Binding-site contacts:
Ligand atom C7 contacts residue ASN45 of chain 1.B at 3.6 Å.
Ligand atom C6 contacts residue THR47 of chain 1.B at 4.1 Å.
Ligand atom C1 contacts residue ASN50 of chain 1.B at 3.7 Å.
Ligand atom C8 contacts residue ARG326 of chain 1.B at 3.6 Å.
Ligand atom C6 contacts residue ASN50 of chain 1.B at 3.6 Å.
Ligand atom C3 contacts residue ASN45 of chain 1.B at 3.8 Å.
Ligand atom C7 contacts residue ARG326 of chain 1.B at 4.2 Å.
Ligand atom O5 contacts residue ASN50 of chain 1.B at 3.0 Å (h-bond).
Ligand atom O7 contacts residue ASN45 of chain 1.B at 3.8 Å.
Ligand atom C1 contacts residue THR47 of chain 1.B at 4.1 Å.
Ligand atom C8 contacts residue ASP324 of chain 1.B at 3.8 Å.
Ligand atom C1 contacts residue ASN45 of chain 1.B at 1.4 Å.
Ligand atom C2 contacts residue ASN45 of chain 1.B at 2.5 Å.
Ligand atom C5 contacts residue ASN50 of chain 1.B at 4.1 Å.
Ligand atom O5 contacts residue ASN45 of chain 1.B at 2.3 Å (h-bond).
Ligand atom C5 contacts residue ASN45 of chain 1.B at 3.6 Å.
Ligand atom C5 contacts residue THR47 of chain 1.B at 4.5 Å.
Ligand atom O6 contacts residue GLU49 of chain 1.B at 3.7 Å.
Ligand atom O5 contacts residue THR47 of chain 1.B at 4.0 Å.
Ligand atom C4 contacts residue ASN45 of chain 1.B at 4.2 Å.
Ligand atom N2 contacts residue ASN45 of chain 1.B at 2.9 Å (h-bond).
Ligand atom O6 contacts residue THR47 of chain 1.B at 2.8 Å (h-bond).
Ligand atom O6 contacts residue ASN50 of chain 1.B at 3.2 Å (h-bond).

Sequence of chain 1.B:
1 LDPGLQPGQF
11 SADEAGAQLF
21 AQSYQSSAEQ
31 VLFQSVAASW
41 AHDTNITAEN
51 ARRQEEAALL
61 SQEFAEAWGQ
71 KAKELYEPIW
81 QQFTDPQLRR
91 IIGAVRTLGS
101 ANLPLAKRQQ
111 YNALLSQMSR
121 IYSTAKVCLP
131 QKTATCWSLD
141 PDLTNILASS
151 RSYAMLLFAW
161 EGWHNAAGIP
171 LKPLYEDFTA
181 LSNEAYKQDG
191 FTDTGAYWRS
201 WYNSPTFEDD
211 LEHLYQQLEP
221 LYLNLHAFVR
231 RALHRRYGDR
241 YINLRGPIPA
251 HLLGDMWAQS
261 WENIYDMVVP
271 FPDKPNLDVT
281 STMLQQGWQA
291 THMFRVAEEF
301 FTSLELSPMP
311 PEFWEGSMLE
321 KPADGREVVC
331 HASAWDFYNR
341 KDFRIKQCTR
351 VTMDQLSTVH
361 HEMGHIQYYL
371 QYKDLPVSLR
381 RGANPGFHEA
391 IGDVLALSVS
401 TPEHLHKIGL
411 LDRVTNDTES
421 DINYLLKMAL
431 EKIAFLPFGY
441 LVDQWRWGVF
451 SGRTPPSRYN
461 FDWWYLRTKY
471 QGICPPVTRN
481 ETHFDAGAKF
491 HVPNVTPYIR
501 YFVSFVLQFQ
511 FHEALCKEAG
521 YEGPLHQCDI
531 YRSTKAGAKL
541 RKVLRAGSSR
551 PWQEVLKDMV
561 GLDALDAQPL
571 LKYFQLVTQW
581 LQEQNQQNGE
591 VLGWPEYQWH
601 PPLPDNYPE

This protein binds this small molecule.
Small molecule (SMILES): CC(=O)N[C@@H]1[C@@H](O)[C@H](O)[C@@H](CO)O[C@H]1O